Sequence of chain 1.B:
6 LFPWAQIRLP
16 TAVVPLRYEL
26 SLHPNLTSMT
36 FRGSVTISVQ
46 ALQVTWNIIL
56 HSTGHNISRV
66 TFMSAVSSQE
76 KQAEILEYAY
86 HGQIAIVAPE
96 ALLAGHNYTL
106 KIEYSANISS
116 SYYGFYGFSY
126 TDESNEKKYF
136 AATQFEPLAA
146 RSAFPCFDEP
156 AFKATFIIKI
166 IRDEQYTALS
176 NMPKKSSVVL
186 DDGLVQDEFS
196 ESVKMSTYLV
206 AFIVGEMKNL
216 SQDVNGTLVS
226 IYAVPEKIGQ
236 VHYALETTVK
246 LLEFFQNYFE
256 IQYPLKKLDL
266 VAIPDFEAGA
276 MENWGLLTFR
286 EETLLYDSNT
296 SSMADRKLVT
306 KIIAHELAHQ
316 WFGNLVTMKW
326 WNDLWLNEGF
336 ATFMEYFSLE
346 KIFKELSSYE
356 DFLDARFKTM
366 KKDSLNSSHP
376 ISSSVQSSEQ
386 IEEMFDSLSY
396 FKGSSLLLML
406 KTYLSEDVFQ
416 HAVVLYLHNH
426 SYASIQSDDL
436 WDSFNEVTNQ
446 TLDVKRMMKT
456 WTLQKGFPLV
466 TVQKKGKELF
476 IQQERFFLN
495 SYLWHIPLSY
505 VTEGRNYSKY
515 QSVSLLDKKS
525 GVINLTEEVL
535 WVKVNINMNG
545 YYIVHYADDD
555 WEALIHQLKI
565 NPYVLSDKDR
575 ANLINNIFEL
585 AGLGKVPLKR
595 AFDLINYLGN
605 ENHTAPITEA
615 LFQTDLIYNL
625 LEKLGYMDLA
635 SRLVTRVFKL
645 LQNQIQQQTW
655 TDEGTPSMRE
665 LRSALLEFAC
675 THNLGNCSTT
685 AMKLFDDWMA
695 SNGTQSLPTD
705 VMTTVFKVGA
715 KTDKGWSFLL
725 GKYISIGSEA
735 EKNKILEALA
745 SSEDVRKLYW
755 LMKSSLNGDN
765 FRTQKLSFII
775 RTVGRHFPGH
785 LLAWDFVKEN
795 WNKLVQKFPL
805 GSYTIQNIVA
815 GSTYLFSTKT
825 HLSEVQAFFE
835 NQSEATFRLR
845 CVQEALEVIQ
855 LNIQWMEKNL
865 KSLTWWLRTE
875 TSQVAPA

This protein binds this small molecule.
Small molecule (SMILES): CC(=O)N[C@@H]1[C@@H](O)[C@H](O)[C@@H](CO)O[C@H]1O

Binding-site contacts:
Ligand atom C2 contacts residue ASN102 of chain 1.B at 2.5 Å.
Ligand atom C1 contacts residue LEU21 of chain 1.B at 4.3 Å (hydrophobic).
Ligand atom C2 contacts residue GLN45 of chain 1.B at 4.5 Å.
Ligand atom C5 contacts residue LEU21 of chain 1.B at 4.4 Å (hydrophobic).
Ligand atom O5 contacts residue ASN102 of chain 1.B at 2.3 Å (h-bond).
Ligand atom C4 contacts residue ASN102 of chain 1.B at 4.2 Å.
Ligand atom O7 contacts residue ASN102 of chain 1.B at 3.6 Å (h-bond).
Ligand atom C7 contacts residue GLY100 of chain 1.B at 4.4 Å.
Ligand atom N2 contacts residue GLN45 of chain 1.B at 4.1 Å.
Ligand atom N2 contacts residue ASN102 of chain 1.B at 2.9 Å (h-bond).
Ligand atom C1 contacts residue GLN45 of chain 1.B at 3.8 Å.
Ligand atom C5 contacts residue ASN102 of chain 1.B at 3.6 Å.
Ligand atom C3 contacts residue ASN102 of chain 1.B at 3.8 Å.
Ligand atom O5 contacts residue LEU21 of chain 1.B at 4.0 Å.
Ligand atom C7 contacts residue ASN102 of chain 1.B at 3.5 Å.
Ligand atom C1 contacts residue ASN102 of chain 1.B at 1.4 Å.
Ligand atom C8 contacts residue GLY100 of chain 1.B at 3.5 Å.
Ligand atom N2 contacts residue GLY100 of chain 1.B at 4.5 Å.